Sequence of chain 1.A:
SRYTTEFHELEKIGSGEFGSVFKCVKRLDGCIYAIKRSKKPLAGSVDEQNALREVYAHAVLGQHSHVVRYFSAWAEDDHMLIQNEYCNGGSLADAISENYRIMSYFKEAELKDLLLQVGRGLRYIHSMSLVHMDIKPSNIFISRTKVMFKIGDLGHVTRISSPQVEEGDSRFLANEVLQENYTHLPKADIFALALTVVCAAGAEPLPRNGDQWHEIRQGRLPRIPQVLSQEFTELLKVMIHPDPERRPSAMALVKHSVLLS

Binding-site contacts:
Ligand atom C05 contacts residue LYS42 of chain 1.A at 3.8 Å.
Ligand atom C17 contacts residue VAL27 of chain 1.A at 3.6 Å (hydrophobic).
Ligand atom C38 contacts residue ALA40 of chain 1.A at 3.6 Å (hydrophobic).
Ligand atom C34 contacts residue ILE19 of chain 1.A at 3.8 Å (hydrophobic).
Ligand atom C06 contacts residue LYS42 of chain 1.A at 3.7 Å.
Ligand atom N07 contacts residue PHE147 of chain 1.A at 3.4 Å.
Ligand atom N21 contacts residue CYS93 of chain 1.A at 2.7 Å (h-bond).
Ligand atom N19 contacts residue PHE147 of chain 1.A at 3.2 Å.
Ligand atom C16 contacts residue ILE19 of chain 1.A at 3.5 Å (hydrophobic).
Ligand atom C37 contacts residue GLU91 of chain 1.A at 3.0 Å.
Ligand atom C22 contacts residue CYS93 of chain 1.A at 3.4 Å (hydrophobic).
Ligand atom C23 contacts residue GLY96 of chain 1.A at 3.5 Å.
Ligand atom N36 contacts residue TYR92 of chain 1.A at 3.9 Å.
Ligand atom C18 contacts residue ALA40 of chain 1.A at 3.9 Å (hydrophobic).
Ligand atom C16 contacts residue GLY20 of chain 1.A at 3.7 Å.
Ligand atom C23 contacts residue TYR92 of chain 1.A at 3.6 Å (hydrophobic).
Ligand atom C20 contacts residue PHE147 of chain 1.A at 3.6 Å (hydrophobic).
Ligand atom O01 contacts residue VAL74 of chain 1.A at 3.4 Å.
Ligand atom C16 contacts residue VAL27 of chain 1.A at 3.8 Å (hydrophobic).
Ligand atom N09 contacts residue PHE147 of chain 1.A at 3.6 Å.
Ligand atom N03 contacts residue PHE147 of chain 1.A at 3.8 Å.
Ligand atom C28 contacts residue ASP100 of chain 1.A at 3.5 Å.
Ligand atom C06 contacts residue ASN90 of chain 1.A at 3.5 Å.
Ligand atom C23 contacts residue CYS93 of chain 1.A at 3.2 Å (hydrophobic).
Ligand atom C12 contacts residue PHE24 of chain 1.A at 3.8 Å (hydrophobic).
Ligand atom C24 contacts residue GLY96 of chain 1.A at 3.7 Å.
Ligand atom C18 contacts residue PHE147 of chain 1.A at 3.2 Å (hydrophobic).
Ligand atom C15 contacts residue VAL27 of chain 1.A at 3.8 Å (hydrophobic).
Ligand atom C35 contacts residue GLY96 of chain 1.A at 3.8 Å.
Ligand atom C06 contacts residue ALA40 of chain 1.A at 3.6 Å (hydrophobic).
Ligand atom C22 contacts residue GLY96 of chain 1.A at 3.5 Å.
Ligand atom F25 contacts residue TYR92 of chain 1.A at 3.4 Å.
Ligand atom C37 contacts residue CYS93 of chain 1.A at 3.8 Å (hydrophobic).
Ligand atom N36 contacts residue CYS93 of chain 1.A at 3.0 Å (h-bond).
Ligand atom C08 contacts residue PHE147 of chain 1.A at 3.7 Å (hydrophobic).
Ligand atom O01 contacts residue ASN90 of chain 1.A at 3.1 Å (h-bond).
Ligand atom C14 contacts residue PHE24 of chain 1.A at 3.5 Å (hydrophobic).
Ligand atom C20 contacts residue CYS93 of chain 1.A at 3.8 Å (hydrophobic).
Ligand atom N36 contacts residue GLU91 of chain 1.A at 3.7 Å.
Ligand atom C37 contacts residue ALA40 of chain 1.A at 3.7 Å (hydrophobic).

A protein and the small-molecule ligand that binds it are described below.
Small molecule (SMILES): C=CCn1c(=O)c2cnc(Nc3ccc(N4CCN(C)CC4)c(F)c3)nc2n1-c1cccc(C(C)(C)O)n1